A protein and the small-molecule ligand that binds it are described below.
Small molecule (SMILES): O=C(O)CF

Sequence of chain 1.A:
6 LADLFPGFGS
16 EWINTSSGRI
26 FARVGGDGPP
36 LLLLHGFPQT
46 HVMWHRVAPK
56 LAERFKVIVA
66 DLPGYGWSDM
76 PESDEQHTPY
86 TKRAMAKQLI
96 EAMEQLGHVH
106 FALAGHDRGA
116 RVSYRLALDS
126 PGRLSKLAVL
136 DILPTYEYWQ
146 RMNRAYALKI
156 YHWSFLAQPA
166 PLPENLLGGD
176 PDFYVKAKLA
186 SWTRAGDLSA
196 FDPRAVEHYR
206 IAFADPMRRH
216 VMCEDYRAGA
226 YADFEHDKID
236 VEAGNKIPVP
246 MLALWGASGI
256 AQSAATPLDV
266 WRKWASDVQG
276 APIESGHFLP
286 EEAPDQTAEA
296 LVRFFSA

Binding-site contacts:
Ligand atom OXT contacts residue TYR221 of chain 1.A at 2.5 Å (h-bond).
Ligand atom F contacts residue TRP158 of chain 1.A at 3.5 Å.
Ligand atom CH3 contacts residue TRP158 of chain 1.A at 3.1 Å (hydrophobic).
Ligand atom F contacts residue TYR143 of chain 1.A at 4.2 Å.
Ligand atom C contacts residue TYR221 of chain 1.A at 2.8 Å (hydrophobic).
Ligand atom C contacts residue ARG113 of chain 1.A at 4.4 Å.
Ligand atom CH3 contacts residue ILE255 of chain 1.A at 3.9 Å (hydrophobic).
Ligand atom CH3 contacts residue TYR221 of chain 1.A at 3.6 Å (hydrophobic).
Ligand atom O contacts residue TRP187 of chain 1.A at 3.1 Å.
Ligand atom C contacts residue HIS157 of chain 1.A at 3.6 Å.
Ligand atom CH3 contacts residue ASP112 of chain 1.A at 3.8 Å.
Ligand atom OXT contacts residue PHE42 of chain 1.A at 4.4 Å.
Ligand atom F contacts residue HIS157 of chain 1.A at 4.2 Å.
Ligand atom O contacts residue ASP112 of chain 1.A at 2.7 Å (salt-bridge).
Ligand atom F contacts residue HIS282 of chain 1.A at 4.5 Å.
Ligand atom C contacts residue TRP187 of chain 1.A at 4.1 Å (hydrophobic).
Ligand atom C contacts residue PHE42 of chain 1.A at 4.5 Å (hydrophobic).
Ligand atom OXT contacts residue ARG113 of chain 1.A at 3.2 Å.
Ligand atom F contacts residue ASP112 of chain 1.A at 3.6 Å.
Ligand atom OXT contacts residue ASP112 of chain 1.A at 3.1 Å (salt-bridge).
Ligand atom OXT contacts residue HIS157 of chain 1.A at 4.4 Å.
Ligand atom OXT contacts residue TRP158 of chain 1.A at 4.1 Å.
Ligand atom CH3 contacts residue HIS157 of chain 1.A at 3.0 Å.
Ligand atom C contacts residue ASP112 of chain 1.A at 2.9 Å.
Ligand atom C contacts residue TRP158 of chain 1.A at 4.1 Å (hydrophobic).
Ligand atom O contacts residue TYR221 of chain 1.A at 3.1 Å (h-bond).
Ligand atom O contacts residue HIS157 of chain 1.A at 3.8 Å.
Ligand atom CH3 contacts residue TRP187 of chain 1.A at 4.4 Å (hydrophobic).
Ligand atom F contacts residue ILE255 of chain 1.A at 3.5 Å.
Ligand atom O contacts residue PHE42 of chain 1.A at 3.6 Å.
Ligand atom O contacts residue HIS282 of chain 1.A at 4.2 Å.